The protein below binds the small molecule below.
Small molecule (SMILES): CO[C@H]1O[C@H](Cn2cc(CSC[C@H]3O[C@@H](S[C@@H]4O[C@H](CO)[C@H](O)[C@H](O)[C@H]4O)[C@H](O)[C@@H](O)[C@@H]3O)nn2)[C@@H](O)[C@H](O)[C@H]1O

Sequence of chain 1.D:
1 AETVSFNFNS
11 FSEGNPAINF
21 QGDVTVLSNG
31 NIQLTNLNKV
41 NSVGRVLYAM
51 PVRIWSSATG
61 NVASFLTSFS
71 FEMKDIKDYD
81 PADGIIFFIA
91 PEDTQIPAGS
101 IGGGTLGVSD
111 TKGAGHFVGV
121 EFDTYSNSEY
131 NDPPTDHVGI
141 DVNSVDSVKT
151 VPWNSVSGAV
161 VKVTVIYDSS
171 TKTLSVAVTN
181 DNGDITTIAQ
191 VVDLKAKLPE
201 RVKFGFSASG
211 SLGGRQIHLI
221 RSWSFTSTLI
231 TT

Binding-site contacts:
Ligand atom C3 contacts residue SER211 of chain 1.D at 4.3 Å.
Ligand atom C2 contacts residue SER211 of chain 1.D at 3.9 Å.
Ligand atom C4 contacts residue ALA82 of chain 1.D at 4.3 Å (hydrophobic).
Ligand atom O4 contacts residue ALA82 of chain 1.D at 3.9 Å.
Ligand atom O4 contacts residue GLY214 of chain 1.D at 3.9 Å.
Ligand atom O3 contacts residue TYR125 of chain 1.D at 4.2 Å.
Ligand atom O2 contacts residue GLU129 of chain 1.D at 3.9 Å.
Ligand atom O5 contacts residue SER211 of chain 1.D at 3.1 Å (h-bond).
Ligand atom C3 contacts residue TYR125 of chain 1.D at 3.7 Å (hydrophobic).
Ligand atom C6 contacts residue SER211 of chain 1.D at 3.9 Å.
Ligand atom C6 contacts residue ALA82 of chain 1.D at 4.5 Å (hydrophobic).
Ligand atom C3 contacts residue ASP83 of chain 1.D at 3.5 Å.
Ligand atom O3 contacts residue ASP83 of chain 1.D at 2.6 Å (salt-bridge).
Ligand atom O3 contacts residue GLY103 of chain 1.D at 3.4 Å.
Ligand atom C6 contacts residue GLY213 of chain 1.D at 4.3 Å.
Ligand atom O6 contacts residue TYR125 of chain 1.D at 3.7 Å.
Ligand atom C5 contacts residue TYR125 of chain 1.D at 3.6 Å (hydrophobic).
Ligand atom C4 contacts residue ASP83 of chain 1.D at 3.4 Å.
Ligand atom O6 contacts residue ASP80 of chain 1.D at 2.7 Å (salt-bridge).
Ligand atom C2 contacts residue ASN127 of chain 1.D at 4.3 Å.
Ligand atom C5 contacts residue SER211 of chain 1.D at 3.8 Å.
Ligand atom O3 contacts residue GLY104 of chain 1.D at 2.9 Å (h-bond).
Ligand atom O3 contacts residue ASN127 of chain 1.D at 3.1 Å (h-bond).
Ligand atom O6 contacts residue GLY214 of chain 1.D at 4.4 Å.
Ligand atom C3 contacts residue GLY104 of chain 1.D at 4.3 Å.
Ligand atom C4 contacts residue TYR125 of chain 1.D at 3.8 Å (hydrophobic).
Ligand atom O4 contacts residue GLY103 of chain 1.D at 4.2 Å.
Ligand atom O4 contacts residue ASP83 of chain 1.D at 2.7 Å (salt-bridge).
Ligand atom O2 contacts residue ASN127 of chain 1.D at 3.7 Å.
Ligand atom C4 contacts residue SER211 of chain 1.D at 3.7 Å.
Ligand atom O8 contacts residue LEU212 of chain 1.D at 4.4 Å.
Ligand atom O6 contacts residue GLY213 of chain 1.D at 4.5 Å.
Ligand atom C1 contacts residue SER211 of chain 1.D at 3.8 Å.
Ligand atom C3 contacts residue ASN127 of chain 1.D at 3.5 Å.
Ligand atom O4 contacts residue SER211 of chain 1.D at 2.7 Å (h-bond).
Ligand atom C6 contacts residue GLY214 of chain 1.D at 3.6 Å.
Ligand atom C6 contacts residue ASP80 of chain 1.D at 3.6 Å.
Ligand atom S1 contacts residue SER211 of chain 1.D at 4.1 Å.
Ligand atom C6 contacts residue TYR125 of chain 1.D at 3.8 Å (hydrophobic).